The protein below binds the small molecule below.
Small molecule (SMILES): Cc1cc(=O)[nH]c(SCC(=O)c2ccc(S(N)(=O)=O)c(Cl)c2)n1

Binding-site contacts:
Ligand atom C4 contacts residue HIS94 of chain 1.A at 3.8 Å.
Ligand atom C20 contacts residue LEU203 of chain 1.A at 3.5 Å (hydrophobic).
Ligand atom N11 contacts residue HIS96 of chain 1.A at 3.3 Å (h-bond).
Ligand atom O12 contacts residue PHE130 of chain 1.A at 3.3 Å.
Ligand atom CL contacts residue VAL121 of chain 1.A at 3.7 Å.
Ligand atom O8 contacts residue TRP208 of chain 1.A at 3.9 Å.
Ligand atom C20 contacts residue VAL134 of chain 1.A at 3.6 Å (hydrophobic).
Ligand atom N11 contacts residue HIS94 of chain 1.A at 3.2 Å (h-bond).
Ligand atom O8 contacts residue VAL142 of chain 1.A at 3.8 Å.
Ligand atom O8 contacts residue HIS119 of chain 1.A at 3.3 Å (h-bond).
Ligand atom N15 contacts residue PRO201 of chain 1.A at 3.9 Å.
Ligand atom C16 contacts residue PRO201 of chain 1.A at 4.0 Å (hydrophobic).
Ligand atom O7 contacts residue LEU197 of chain 1.A at 3.3 Å.
Ligand atom C19 contacts residue PHE130 of chain 1.A at 3.9 Å (hydrophobic).
Ligand atom C1 contacts residue THR199 of chain 1.A at 3.3 Å.
Ligand atom N11 contacts residue THR198 of chain 1.A at 2.7 Å (h-bond).
Ligand atom CL contacts residue LEU197 of chain 1.A at 3.7 Å.
Ligand atom O7 contacts residue SER196 of chain 1.A at 4.0 Å.
Ligand atom C18 contacts residue PHE130 of chain 1.A at 3.9 Å (hydrophobic).
Ligand atom O8 contacts residue VAL121 of chain 1.A at 3.7 Å.
Ligand atom S6 contacts residue HIS119 of chain 1.A at 3.9 Å.
Ligand atom N17 contacts residue PHE130 of chain 1.A at 4.0 Å.
Ligand atom O8 contacts residue ZN1 of chain 1.B at 3.0 Å.
Ligand atom N11 contacts residue ZN1 of chain 1.B at 1.9 Å.
Ligand atom C5 contacts residue THR199 of chain 1.A at 3.5 Å.
Ligand atom S6 contacts residue THR198 of chain 1.A at 3.8 Å.
Ligand atom O7 contacts residue THR198 of chain 1.A at 2.9 Å (h-bond).
Ligand atom CL contacts residue LEU140 of chain 1.A at 3.7 Å.
Ligand atom C20 contacts residue LEU197 of chain 1.A at 3.3 Å (hydrophobic).
Ligand atom C5 contacts residue HIS94 of chain 1.A at 3.8 Å.
Ligand atom C3 contacts residue LEU197 of chain 1.A at 3.8 Å (hydrophobic).
Ligand atom S6 contacts residue HIS94 of chain 1.A at 3.9 Å.
Ligand atom S6 contacts residue ZN1 of chain 1.B at 3.0 Å.
Ligand atom CL contacts residue VAL142 of chain 1.A at 3.6 Å.
Ligand atom N11 contacts residue HIS119 of chain 1.A at 3.3 Å (h-bond).
Ligand atom O7 contacts residue TRP208 of chain 1.A at 3.5 Å.
Ligand atom C20 contacts residue PRO201 of chain 1.A at 3.3 Å (hydrophobic).
Ligand atom O8 contacts residue HIS94 of chain 1.A at 3.2 Å.
Ligand atom C2 contacts residue LEU197 of chain 1.A at 3.9 Å (hydrophobic).
Ligand atom C16 contacts residue PHE130 of chain 1.A at 3.9 Å (hydrophobic).

Sequence of chain 1.A:
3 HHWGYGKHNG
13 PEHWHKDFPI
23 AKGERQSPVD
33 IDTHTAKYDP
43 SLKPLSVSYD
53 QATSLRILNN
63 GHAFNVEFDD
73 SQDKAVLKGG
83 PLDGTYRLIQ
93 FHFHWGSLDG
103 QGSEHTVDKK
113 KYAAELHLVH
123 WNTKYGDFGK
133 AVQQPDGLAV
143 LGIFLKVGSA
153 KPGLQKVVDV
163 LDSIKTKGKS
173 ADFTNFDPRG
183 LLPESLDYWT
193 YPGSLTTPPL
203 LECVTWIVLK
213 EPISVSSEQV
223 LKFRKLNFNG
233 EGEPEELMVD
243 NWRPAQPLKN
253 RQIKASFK